Sequence of chain 1.A:
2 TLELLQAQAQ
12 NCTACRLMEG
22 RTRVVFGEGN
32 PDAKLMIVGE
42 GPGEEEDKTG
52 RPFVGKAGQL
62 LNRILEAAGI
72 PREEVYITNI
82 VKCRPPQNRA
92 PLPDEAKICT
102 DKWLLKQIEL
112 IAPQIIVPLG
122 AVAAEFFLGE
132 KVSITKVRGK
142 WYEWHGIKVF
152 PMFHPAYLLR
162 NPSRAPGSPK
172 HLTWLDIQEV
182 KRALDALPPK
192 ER

Binding-site contacts:
Ligand atom C6 contacts residue ILE65 of chain 1.A at 3.9 Å (hydrophobic).
Ligand atom O4 contacts residue LYS171 of chain 1.A at 2.9 Å (salt-bridge).
Ligand atom C5 contacts residue THR174 of chain 1.A at 4.5 Å.
Ligand atom N3 contacts residue LEU61 of chain 1.A at 4.0 Å.
Ligand atom O4 contacts residue TRP175 of chain 1.A at 4.4 Å.
Ligand atom C2 contacts residue ILE65 of chain 1.A at 4.2 Å (hydrophobic).
Ligand atom C4 contacts residue LEU159 of chain 1.A at 4.4 Å (hydrophobic).
Ligand atom C5 contacts residue LYS171 of chain 1.A at 3.9 Å.
Ligand atom C5 contacts residue ILE65 of chain 1.A at 3.8 Å (hydrophobic).
Ligand atom C5 contacts residue TRP175 of chain 1.A at 3.8 Å (hydrophobic).
Ligand atom C4 contacts residue LYS171 of chain 1.A at 3.6 Å.
Ligand atom O4 contacts residue LEU159 of chain 1.A at 3.5 Å.
Ligand atom O2 contacts residue ARG64 of chain 1.A at 3.4 Å.
Ligand atom C6 contacts residue TRP175 of chain 1.A at 3.9 Å (hydrophobic).
Ligand atom N3 contacts residue ILE65 of chain 1.A at 4.0 Å.
Ligand atom O4 contacts residue THR174 of chain 1.A at 3.8 Å.
Ligand atom N1 contacts residue ILE65 of chain 1.A at 4.1 Å.
Ligand atom O2 contacts residue LEU61 of chain 1.A at 3.9 Å.
Ligand atom C4 contacts residue ILE65 of chain 1.A at 3.9 Å (hydrophobic).
Ligand atom O4 contacts residue ILE65 of chain 1.A at 4.4 Å.
Ligand atom C2 contacts residue LEU61 of chain 1.A at 4.2 Å (hydrophobic).
Ligand atom N1 contacts residue ARG64 of chain 1.A at 4.4 Å.

The protein below binds the small molecule below.
Small molecule (SMILES): O=c1cc[nH]c(=O)[nH]1